Sequence of chain 1.B:
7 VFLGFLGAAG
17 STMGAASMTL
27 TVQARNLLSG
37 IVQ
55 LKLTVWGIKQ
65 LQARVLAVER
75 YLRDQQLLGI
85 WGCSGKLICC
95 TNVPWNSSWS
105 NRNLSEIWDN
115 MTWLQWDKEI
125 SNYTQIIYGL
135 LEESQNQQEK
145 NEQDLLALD

Sequence of chain 1.A:
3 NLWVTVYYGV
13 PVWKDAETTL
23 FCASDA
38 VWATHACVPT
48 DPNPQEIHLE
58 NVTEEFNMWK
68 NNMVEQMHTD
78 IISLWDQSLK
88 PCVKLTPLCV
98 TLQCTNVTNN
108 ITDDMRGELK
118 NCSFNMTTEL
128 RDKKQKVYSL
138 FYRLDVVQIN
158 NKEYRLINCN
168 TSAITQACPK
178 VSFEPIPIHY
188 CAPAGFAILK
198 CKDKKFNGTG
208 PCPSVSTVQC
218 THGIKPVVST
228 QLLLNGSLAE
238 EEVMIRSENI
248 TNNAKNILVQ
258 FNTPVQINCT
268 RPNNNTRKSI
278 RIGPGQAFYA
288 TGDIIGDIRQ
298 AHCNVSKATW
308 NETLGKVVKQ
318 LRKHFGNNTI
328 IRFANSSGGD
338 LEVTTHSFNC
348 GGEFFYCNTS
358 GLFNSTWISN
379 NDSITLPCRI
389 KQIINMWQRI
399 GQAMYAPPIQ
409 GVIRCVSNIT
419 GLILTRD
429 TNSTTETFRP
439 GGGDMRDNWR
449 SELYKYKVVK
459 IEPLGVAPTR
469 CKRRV

Binding-site contacts:
Ligand atom C2 contacts residue ASN58 of chain 1.A at 2.3 Å.
Ligand atom C2 contacts residue GLY16 of chain 1.B at 3.8 Å.
Ligand atom N2 contacts residue SER17 of chain 1.B at 4.4 Å.
Ligand atom C1 contacts residue GLY16 of chain 1.B at 4.0 Å.
Ligand atom C5 contacts residue ASN58 of chain 1.A at 3.5 Å.
Ligand atom O6 contacts residue ASN58 of chain 1.A at 3.9 Å.
Ligand atom C8 contacts residue GLY16 of chain 1.B at 2.5 Å.
Ligand atom C6 contacts residue ASN58 of chain 1.A at 4.5 Å.
Ligand atom C1 contacts residue ASN58 of chain 1.A at 1.4 Å.
Ligand atom O5 contacts residue ASN58 of chain 1.A at 2.2 Å (h-bond).
Ligand atom O7 contacts residue SER17 of chain 1.B at 2.4 Å.
Ligand atom C7 contacts residue SER17 of chain 1.B at 3.2 Å.
Ligand atom N2 contacts residue ASN58 of chain 1.A at 2.6 Å (h-bond).
Ligand atom C3 contacts residue ASN58 of chain 1.A at 3.7 Å.
Ligand atom C1 contacts residue GLU57 of chain 1.A at 4.0 Å.
Ligand atom N2 contacts residue GLY16 of chain 1.B at 3.1 Å (h-bond).
Ligand atom O7 contacts residue THR18 of chain 1.B at 4.0 Å.
Ligand atom C7 contacts residue ASN58 of chain 1.A at 3.0 Å.
Ligand atom O7 contacts residue GLY16 of chain 1.B at 2.2 Å (h-bond).
Ligand atom C8 contacts residue SER17 of chain 1.B at 2.9 Å.
Ligand atom O7 contacts residue ASN58 of chain 1.A at 3.5 Å (h-bond).
Ligand atom C8 contacts residue ASN58 of chain 1.A at 4.2 Å.
Ligand atom C4 contacts residue ASN58 of chain 1.A at 4.1 Å.
Ligand atom C7 contacts residue GLY16 of chain 1.B at 2.1 Å.

This small molecule binds to this protein.
Small molecule (SMILES): CC(=O)N[C@H]1[C@H](O[C@H]2[C@H](O)[C@@H](NC(C)=O)CO[C@@H]2CO)O[C@H](CO)[C@@H](O[C@@H]2O[C@H](CO)[C@@H](O)[C@H](O)[C@@H]2O)[C@@H]1O